The small molecule below binds the protein below.
Small molecule (SMILES): CC(=O)N[C@@H](CS)C(=O)N[C@@H](Cc1c[nH]cn1)C(=O)N1CCC[C@H]1C(=O)N[C@@H](CCC(N)=O)C(=O)NCC(=O)N1CCC[C@H]1C(=O)N1CCC[C@H]1C(=O)N[C@@H](CS)C(N)=O

Sequence of chain 4.A:
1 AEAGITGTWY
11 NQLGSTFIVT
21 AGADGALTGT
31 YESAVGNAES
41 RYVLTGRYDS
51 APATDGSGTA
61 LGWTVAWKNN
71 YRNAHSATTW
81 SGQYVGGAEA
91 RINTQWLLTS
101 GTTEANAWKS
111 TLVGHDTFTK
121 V

Binding-site contacts:
Ligand atom CA contacts residue TRP67 of chain 2.A at 3.9 Å (hydrophobic).
Ligand atom CA contacts residue TRP108 of chain 4.A at 4.1 Å (hydrophobic).
Ligand atom CG contacts residue TRP67 of chain 2.A at 3.8 Å (hydrophobic).
Ligand atom O contacts residue SER33 of chain 2.A at 4.1 Å.
Ligand atom NE2 contacts residue TRP96 of chain 2.A at 3.5 Å.
Ligand atom O contacts residue SER33 of chain 2.A at 2.6 Å (h-bond).
Ligand atom CE1 contacts residue TRP67 of chain 2.A at 3.5 Å (hydrophobic).
Ligand atom N contacts residue SER40 of chain 2.A at 3.3 Å.
Ligand atom CB contacts residue TRP108 of chain 4.A at 4.1 Å (hydrophobic).
Ligand atom CB contacts residue LEU13 of chain 2.A at 4.0 Å (hydrophobic).
Ligand atom CD contacts residue TRP67 of chain 2.A at 4.1 Å (hydrophobic).
Ligand atom CB contacts residue TRP67 of chain 2.A at 3.8 Å (hydrophobic).
Ligand atom C contacts residue SER33 of chain 2.A at 3.7 Å.
Ligand atom NE2 contacts residue ALA74 of chain 2.A at 4.0 Å.
Ligand atom CG contacts residue ALA74 of chain 2.A at 3.6 Å (hydrophobic).
Ligand atom NE2 contacts residue LEU98 of chain 2.A at 4.0 Å.
Ligand atom CG contacts residue TRP67 of chain 2.A at 3.9 Å (hydrophobic).
Ligand atom CB contacts residue TRP67 of chain 2.A at 3.6 Å (hydrophobic).
Ligand atom CH3 contacts residue LYS109 of chain 4.A at 4.0 Å.
Ligand atom CA contacts residue ALA34 of chain 2.A at 3.8 Å (hydrophobic).
Ligand atom CG contacts residue TYR42 of chain 2.A at 3.8 Å (hydrophobic).
Ligand atom N contacts residue ALA34 of chain 2.A at 4.1 Å.
Ligand atom CD contacts residue ALA74 of chain 2.A at 3.7 Å (hydrophobic).
Ligand atom CD2 contacts residue SER76 of chain 2.A at 3.6 Å.
Ligand atom OE1 contacts residue THR78 of chain 2.A at 2.7 Å (h-bond).
Ligand atom NE2 contacts residue TRP80 of chain 2.A at 4.1 Å.
Ligand atom N contacts residue ALA34 of chain 2.A at 3.9 Å.
Ligand atom CD contacts residue ARG72 of chain 2.A at 3.6 Å.
Ligand atom N contacts residue SER33 of chain 2.A at 3.8 Å.
Ligand atom O contacts residue TRP67 of chain 2.A at 4.1 Å.
Ligand atom CE1 contacts residue SER76 of chain 2.A at 3.8 Å.
Ligand atom NE2 contacts residue TRP67 of chain 2.A at 3.7 Å.
Ligand atom OE1 contacts residue TRP67 of chain 2.A at 3.6 Å.
Ligand atom CB contacts residue TYR42 of chain 2.A at 3.2 Å (hydrophobic).
Ligand atom CD2 contacts residue ALA74 of chain 2.A at 4.1 Å (hydrophobic).
Ligand atom OE1 contacts residue LEU98 of chain 2.A at 3.6 Å.
Ligand atom O contacts residue ARG72 of chain 2.A at 3.7 Å.
Ligand atom NE2 contacts residue THR78 of chain 2.A at 3.9 Å.
Ligand atom CD contacts residue THR78 of chain 2.A at 3.8 Å.
Ligand atom NE2 contacts residue SER76 of chain 2.A at 2.8 Å (h-bond).

Sequence of chain 2.A:
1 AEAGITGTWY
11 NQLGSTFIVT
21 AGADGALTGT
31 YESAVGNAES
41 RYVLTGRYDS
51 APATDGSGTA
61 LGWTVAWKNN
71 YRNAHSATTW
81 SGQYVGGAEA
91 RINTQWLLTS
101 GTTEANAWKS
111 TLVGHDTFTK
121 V